A small-molecule ligand and the protein it binds are described below.
Small molecule (SMILES): Nc1nc2c(ncn2[C@@H]2O[C@H](CO[P](=O)(O)O[P](=O)(O)CP(=O)(O)O)[C@@H](O)[C@H]2O)c(=O)[nH]1

Sequence of chain 1.HC:
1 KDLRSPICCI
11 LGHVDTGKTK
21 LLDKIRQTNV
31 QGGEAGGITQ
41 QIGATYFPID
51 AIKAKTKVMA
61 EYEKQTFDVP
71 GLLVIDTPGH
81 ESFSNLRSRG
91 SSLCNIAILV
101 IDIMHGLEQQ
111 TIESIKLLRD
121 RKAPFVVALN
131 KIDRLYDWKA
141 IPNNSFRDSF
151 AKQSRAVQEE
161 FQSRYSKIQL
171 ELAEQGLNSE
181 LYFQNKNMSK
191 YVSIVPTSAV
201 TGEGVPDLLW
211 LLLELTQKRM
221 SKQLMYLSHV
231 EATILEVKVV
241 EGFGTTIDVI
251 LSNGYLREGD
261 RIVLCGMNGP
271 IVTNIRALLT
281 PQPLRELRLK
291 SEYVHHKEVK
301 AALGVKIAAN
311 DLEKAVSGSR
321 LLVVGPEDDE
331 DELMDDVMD

Binding-site contacts:
Ligand atom O3A contacts residue LYS18 of chain 1.HC at 1.1 Å (salt-bridge).
Ligand atom O2' contacts residue LYS20 of chain 1.HC at 2.1 Å.
Ligand atom C4 contacts residue LYS20 of chain 1.HC at 2.1 Å.
Ligand atom C2' contacts residue LYS20 of chain 1.HC at 1.5 Å.
Ligand atom O2B contacts residue LYS18 of chain 1.HC at 1.2 Å.
Ligand atom O2G contacts residue GLY17 of chain 1.HC at 2.2 Å.
Ligand atom O1G contacts residue GLY17 of chain 1.HC at 0.9 Å.
Ligand atom C3B contacts residue GLY17 of chain 1.HC at 1.6 Å.
Ligand atom C3B contacts residue LYS18 of chain 1.HC at 1.4 Å.
Ligand atom C6 contacts residue ALA199 of chain 1.HC at 2.2 Å (hydrophobic).
Ligand atom O6 contacts residue VAL200 of chain 1.HC at 2.1 Å (h-bond).
Ligand atom C6 contacts residue LYS131 of chain 1.HC at 2.2 Å.
Ligand atom C1' contacts residue LYS20 of chain 1.HC at 0.5 Å.
Ligand atom N1 contacts residue VAL200 of chain 1.HC at 1.7 Å.
Ligand atom O3G contacts residue PRO78 of chain 1.HC at 2.1 Å (h-bond).
Ligand atom O2A contacts residue LYS20 of chain 1.HC at 2.1 Å (salt-bridge).
Ligand atom C5' contacts residue THR16 of chain 1.HC at 1.7 Å.
Ligand atom PG contacts residue GLY17 of chain 1.HC at 0.9 Å.
Ligand atom O3G contacts residue GLY17 of chain 1.HC at 0.7 Å (h-bond).
Ligand atom C8 contacts residue LYS20 of chain 1.HC at 1.9 Å.
Ligand atom O2A contacts residue THR19 of chain 1.HC at 1.8 Å.
Ligand atom N9 contacts residue LYS20 of chain 1.HC at 1.0 Å.
Ligand atom N2 contacts residue VAL200 of chain 1.HC at 1.6 Å.
Ligand atom C3B contacts residue THR16 of chain 1.HC at 1.7 Å.
Ligand atom O2G contacts residue PRO78 of chain 1.HC at 1.8 Å (h-bond).
Ligand atom O1B contacts residue THR16 of chain 1.HC at 1.6 Å (h-bond).
Ligand atom O6 contacts residue ALA199 of chain 1.HC at 1.7 Å.
Ligand atom PB contacts residue LYS18 of chain 1.HC at 1.8 Å.
Ligand atom O3G contacts residue LYS18 of chain 1.HC at 2.1 Å (salt-bridge).
Ligand atom O2B contacts residue THR19 of chain 1.HC at 1.6 Å (h-bond).
Ligand atom O2A contacts residue LYS18 of chain 1.HC at 1.9 Å (salt-bridge).
Ligand atom O3A contacts residue THR16 of chain 1.HC at 2.2 Å.
Ligand atom O4' contacts residue LYS20 of chain 1.HC at 1.0 Å.
Ligand atom PA contacts residue LYS18 of chain 1.HC at 0.8 Å.
Ligand atom O1B contacts residue THR19 of chain 1.HC at 2.3 Å (h-bond).
Ligand atom N3 contacts residue LYS20 of chain 1.HC at 2.2 Å (salt-bridge).
Ligand atom O1A contacts residue LYS18 of chain 1.HC at 1.4 Å (salt-bridge).
Ligand atom PB contacts residue THR16 of chain 1.HC at 1.7 Å.
Ligand atom C4' contacts residue LYS20 of chain 1.HC at 2.1 Å.
Ligand atom C2 contacts residue VAL200 of chain 1.HC at 1.9 Å (hydrophobic).